This protein binds this small molecule.
Small molecule (SMILES): CS(=O)(=O)c1cccc2cccnc12

Binding-site contacts:
Ligand atom O contacts residue ASP68 of chain 1.A at 3.8 Å.
Ligand atom C6 contacts residue HIS106 of chain 1.A at 3.5 Å.
Ligand atom S contacts residue ARG71 of chain 1.A at 4.1 Å.
Ligand atom N contacts residue PHE107 of chain 1.A at 3.9 Å.
Ligand atom C3 contacts residue GLU103 of chain 1.A at 3.7 Å.
Ligand atom C5 contacts residue HIS106 of chain 1.A at 4.1 Å.
Ligand atom C1 contacts residue GLU103 of chain 1.A at 4.3 Å.
Ligand atom C8 contacts residue PHE107 of chain 1.A at 3.9 Å (hydrophobic).
Ligand atom C7 contacts residue PHE107 of chain 1.A at 4.3 Å (hydrophobic).
Ligand atom S contacts residue ASP68 of chain 1.A at 4.1 Å.
Ligand atom C5 contacts residue PHE107 of chain 1.A at 4.2 Å (hydrophobic).
Ligand atom O contacts residue ARG71 of chain 1.A at 3.3 Å (salt-bridge).
Ligand atom O1 contacts residue ASP68 of chain 1.A at 3.7 Å.
Ligand atom C4 contacts residue PRO102 of chain 1.A at 4.4 Å (hydrophobic).
Ligand atom C4 contacts residue GLU103 of chain 1.A at 4.3 Å.
Ligand atom C contacts residue ASP68 of chain 1.A at 3.3 Å.
Ligand atom S contacts residue GLU103 of chain 1.A at 3.9 Å.
Ligand atom C2 contacts residue GLU103 of chain 1.A at 4.0 Å.
Ligand atom C3 contacts residue PRO102 of chain 1.A at 4.3 Å (hydrophobic).
Ligand atom C4 contacts residue HIS106 of chain 1.A at 4.2 Å.
Ligand atom C1 contacts residue PHE107 of chain 1.A at 4.3 Å (hydrophobic).
Ligand atom C7 contacts residue HIS106 of chain 1.A at 3.5 Å.
Ligand atom C contacts residue PRO72 of chain 1.A at 3.7 Å (hydrophobic).
Ligand atom C contacts residue PHE107 of chain 1.A at 3.9 Å (hydrophobic).
Ligand atom O contacts residue GLU103 of chain 1.A at 3.3 Å (salt-bridge).
Ligand atom C contacts residue ARG71 of chain 1.A at 3.6 Å.
Ligand atom C9 contacts residue PHE107 of chain 1.A at 4.0 Å (hydrophobic).
Ligand atom C contacts residue GLU103 of chain 1.A at 3.6 Å.

Sequence of chain 1.A:
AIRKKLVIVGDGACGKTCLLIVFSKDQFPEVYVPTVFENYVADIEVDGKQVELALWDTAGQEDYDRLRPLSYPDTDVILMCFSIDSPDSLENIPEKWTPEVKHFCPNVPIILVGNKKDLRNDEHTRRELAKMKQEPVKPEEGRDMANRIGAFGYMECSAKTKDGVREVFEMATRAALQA